Binding-site contacts:
Ligand atom N contacts residue ASP49 of chain 1.B at 3.2 Å (salt-bridge).
Ligand atom CH1 contacts residue TYR52 of chain 1.B at 3.6 Å (hydrophobic).
Ligand atom CH1 contacts residue ASP49 of chain 1.B at 3.1 Å.
Ligand atom CG2 contacts residue ASP49 of chain 1.B at 3.0 Å.
Ligand atom CG2 contacts residue ARG53 of chain 1.B at 3.7 Å.
Ligand atom C1 contacts residue ASP49 of chain 1.B at 3.0 Å.
Ligand atom O2P contacts residue GLY30 of chain 1.B at 3.1 Å (h-bond).
Ligand atom O1P contacts residue TYR64 of chain 1.B at 2.5 Å (h-bond).
Ligand atom C4 contacts residue GLY30 of chain 1.B at 3.8 Å.
Ligand atom CH2 contacts residue ASP49 of chain 1.B at 3.4 Å.
Ligand atom C3 contacts residue PHE101 of chain 1.B at 3.5 Å (hydrophobic).
Ligand atom C7 contacts residue PRO18 of chain 1.B at 3.6 Å (hydrophobic).
Ligand atom P contacts residue ASP49 of chain 1.B at 3.8 Å.
Ligand atom C2 contacts residue CYS45 of chain 1.B at 3.6 Å (hydrophobic).
Ligand atom O1P contacts residue GLY32 of chain 1.B at 3.8 Å.
Ligand atom O1 contacts residue GLY30 of chain 1.B at 3.0 Å (h-bond).
Ligand atom P contacts residue CA1 of chain 1.E at 3.8 Å.
Ligand atom O1 contacts residue ASP49 of chain 1.B at 3.0 Å (salt-bridge).
Ligand atom C1 contacts residue CA1 of chain 1.E at 3.5 Å.
Ligand atom O1 contacts residue CA1 of chain 1.E at 2.5 Å.
Ligand atom C1 contacts residue HIS48 of chain 1.B at 3.6 Å.
Ligand atom O3P contacts residue TYR64 of chain 1.B at 3.7 Å.
Ligand atom O2P contacts residue ASP49 of chain 1.B at 3.1 Å (salt-bridge).
Ligand atom C10 contacts residue ARG6 of chain 1.B at 3.1 Å.
Ligand atom O1 contacts residue TYR28 of chain 1.B at 3.2 Å (h-bond).
Ligand atom C11 contacts residue LEU2 of chain 1.B at 3.5 Å (hydrophobic).
Ligand atom N contacts residue HIS48 of chain 1.B at 2.7 Å (h-bond).
Ligand atom OG2 contacts residue ARG53 of chain 1.B at 3.6 Å.
Ligand atom P contacts residue TYR64 of chain 1.B at 3.8 Å.
Ligand atom OG1 contacts residue ASP49 of chain 1.B at 3.7 Å.
Ligand atom O3P contacts residue ASP49 of chain 1.B at 3.8 Å.
Ligand atom OG2 contacts residue ASP49 of chain 1.B at 3.1 Å (salt-bridge).
Ligand atom O3P contacts residue TYR52 of chain 1.B at 3.8 Å.
Ligand atom C2 contacts residue ASP49 of chain 1.B at 3.7 Å.
Ligand atom O2P contacts residue CA1 of chain 1.E at 2.4 Å.
Ligand atom C2 contacts residue HIS48 of chain 1.B at 3.5 Å.
Ligand atom CH2 contacts residue HIS48 of chain 1.B at 3.7 Å.
Ligand atom O1P contacts residue TRP31 of chain 1.B at 3.3 Å.
Ligand atom O2P contacts residue GLY32 of chain 1.B at 3.1 Å (h-bond).
Ligand atom C12 contacts residue LEU2 of chain 1.B at 3.8 Å (hydrophobic).

Sequence of chain 1.B:
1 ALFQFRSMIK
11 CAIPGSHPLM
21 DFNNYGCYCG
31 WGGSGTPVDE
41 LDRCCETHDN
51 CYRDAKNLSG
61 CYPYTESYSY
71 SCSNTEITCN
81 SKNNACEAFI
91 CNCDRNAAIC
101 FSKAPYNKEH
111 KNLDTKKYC

The small molecule below binds the protein below.
Small molecule (SMILES): CCCCCCCCCCCC(=O)N[C@H](CCCC)CO[P](=O)(O)OCCO